A small-molecule ligand and the protein it binds are described below.
Small molecule (SMILES): CC(=O)N[C@@H]1[C@@H](O)[C@H](O)[C@@H](CO)O[C@H]1O

Binding-site contacts:
Ligand atom O6 contacts residue SER284 of chain 25.H at 2.6 Å (h-bond).
Ligand atom C6 contacts residue ASN318 of chain 25.H at 3.2 Å.
Ligand atom O6 contacts residue ASN318 of chain 25.H at 2.6 Å (h-bond).
Ligand atom C6 contacts residue SER284 of chain 25.H at 3.5 Å.

Sequence of chain 25.H:
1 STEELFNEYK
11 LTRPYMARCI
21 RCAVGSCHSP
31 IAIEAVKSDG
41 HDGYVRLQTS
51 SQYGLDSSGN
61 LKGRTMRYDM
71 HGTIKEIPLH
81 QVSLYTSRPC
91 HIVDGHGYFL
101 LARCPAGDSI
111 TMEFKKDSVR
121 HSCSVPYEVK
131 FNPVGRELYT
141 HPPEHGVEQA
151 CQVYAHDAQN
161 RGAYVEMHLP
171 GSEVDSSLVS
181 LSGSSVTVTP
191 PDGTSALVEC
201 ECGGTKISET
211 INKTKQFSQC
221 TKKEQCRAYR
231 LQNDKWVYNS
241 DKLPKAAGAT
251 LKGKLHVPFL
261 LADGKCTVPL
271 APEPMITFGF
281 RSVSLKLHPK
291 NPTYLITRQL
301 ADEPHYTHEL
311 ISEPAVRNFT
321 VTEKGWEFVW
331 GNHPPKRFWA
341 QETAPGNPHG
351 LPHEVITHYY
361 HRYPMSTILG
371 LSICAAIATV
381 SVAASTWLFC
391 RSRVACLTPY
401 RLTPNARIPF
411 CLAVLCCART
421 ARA